Binding-site contacts:
Ligand atom O5 contacts residue ASN157 of chain 1.D at 2.3 Å (h-bond).
Ligand atom C8 contacts residue GLU199 of chain 1.D at 4.3 Å.
Ligand atom C8 contacts residue ALA201 of chain 1.D at 4.2 Å (hydrophobic).
Ligand atom O3 contacts residue GLU155 of chain 1.D at 4.2 Å.
Ligand atom O7 contacts residue ASN157 of chain 1.D at 3.9 Å.
Ligand atom C3 contacts residue ASN157 of chain 1.D at 3.8 Å.
Ligand atom O7 contacts residue GLU199 of chain 1.D at 4.4 Å.
Ligand atom C2 contacts residue GLU155 of chain 1.D at 3.8 Å.
Ligand atom C5 contacts residue ASN157 of chain 1.D at 3.6 Å.
Ligand atom C1 contacts residue ASN157 of chain 1.D at 1.4 Å.
Ligand atom C7 contacts residue ASN157 of chain 1.D at 3.6 Å.
Ligand atom N2 contacts residue GLU155 of chain 1.D at 3.1 Å (salt-bridge).
Ligand atom C8 contacts residue GLU155 of chain 1.D at 3.6 Å.
Ligand atom C8 contacts residue ASN200 of chain 1.D at 3.9 Å.
Ligand atom C2 contacts residue ASN157 of chain 1.D at 2.5 Å.
Ligand atom C3 contacts residue GLU155 of chain 1.D at 3.7 Å.
Ligand atom N2 contacts residue ASN157 of chain 1.D at 3.0 Å (h-bond).
Ligand atom C1 contacts residue GLU155 of chain 1.D at 4.2 Å.
Ligand atom C7 contacts residue GLU155 of chain 1.D at 4.0 Å.
Ligand atom C4 contacts residue ASN157 of chain 1.D at 4.2 Å.

Sequence of chain 1.D:
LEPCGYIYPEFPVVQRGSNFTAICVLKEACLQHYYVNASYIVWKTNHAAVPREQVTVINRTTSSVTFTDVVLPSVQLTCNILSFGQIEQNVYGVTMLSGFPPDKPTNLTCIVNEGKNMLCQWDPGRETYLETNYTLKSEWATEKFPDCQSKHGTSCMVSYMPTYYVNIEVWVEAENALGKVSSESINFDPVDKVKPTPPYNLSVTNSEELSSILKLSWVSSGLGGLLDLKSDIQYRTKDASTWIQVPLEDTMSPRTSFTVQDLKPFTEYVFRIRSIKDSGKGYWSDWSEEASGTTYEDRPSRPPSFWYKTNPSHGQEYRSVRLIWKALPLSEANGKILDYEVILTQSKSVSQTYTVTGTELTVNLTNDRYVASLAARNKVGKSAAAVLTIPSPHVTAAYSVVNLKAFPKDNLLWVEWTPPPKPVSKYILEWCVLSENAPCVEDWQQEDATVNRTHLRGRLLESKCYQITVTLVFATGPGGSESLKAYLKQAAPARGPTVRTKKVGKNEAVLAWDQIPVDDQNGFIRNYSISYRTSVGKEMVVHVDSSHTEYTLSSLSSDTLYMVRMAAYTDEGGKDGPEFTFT

This small molecule binds to this protein.
Small molecule (SMILES): CC(=O)N[C@@H]1[C@@H](O)[C@H](O)[C@@H](CO)O[C@H]1O